Sequence of chain 1.B:
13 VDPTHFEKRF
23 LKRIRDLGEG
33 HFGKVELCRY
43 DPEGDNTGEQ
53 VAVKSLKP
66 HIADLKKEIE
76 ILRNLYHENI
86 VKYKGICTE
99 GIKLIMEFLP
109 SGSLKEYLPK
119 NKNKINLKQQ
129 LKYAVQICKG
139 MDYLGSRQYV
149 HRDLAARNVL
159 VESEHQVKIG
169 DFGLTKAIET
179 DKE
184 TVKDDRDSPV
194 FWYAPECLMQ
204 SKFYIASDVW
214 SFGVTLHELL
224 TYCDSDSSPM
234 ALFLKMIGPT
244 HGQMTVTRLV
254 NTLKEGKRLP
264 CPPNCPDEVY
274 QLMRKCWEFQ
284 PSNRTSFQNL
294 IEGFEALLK

This small molecule binds to this protein.
Small molecule (SMILES): N#CC[C@]1(n2cc(C(N)=O)c(NC(=O)C3CC3)n2)CCN(Cc2ccc(-c3ccccc3)cc2)C[C@H]1F

Binding-site contacts:
Ligand atom C1 contacts residue ARG155 of chain 1.B at 3.5 Å.
Ligand atom N1 contacts residue LEU158 of chain 1.B at 3.6 Å.
Ligand atom C2 contacts residue ARG155 of chain 1.B at 3.4 Å.
Ligand atom F1 contacts residue LEU29 of chain 1.B at 3.1 Å.
Ligand atom C10 contacts residue GLY110 of chain 1.B at 3.3 Å.
Ligand atom C26 contacts residue VAL37 of chain 1.B at 3.7 Å (hydrophobic).
Ligand atom C13 contacts residue ASP169 of chain 1.B at 3.6 Å.
Ligand atom C17 contacts residue LYS56 of chain 1.B at 3.7 Å.
Ligand atom C25 contacts residue LYS36 of chain 1.B at 3.7 Å.
Ligand atom C10 contacts residue PRO108 of chain 1.B at 3.4 Å (hydrophobic).
Ligand atom F1 contacts residue GLY30 of chain 1.B at 3.4 Å.
Ligand atom F1 contacts residue VAL37 of chain 1.B at 3.6 Å.
Ligand atom N3 contacts residue LEU158 of chain 1.B at 3.6 Å.
Ligand atom C9 contacts residue PHE106 of chain 1.B at 3.6 Å (hydrophobic).
Ligand atom N3 contacts residue GLU105 of chain 1.B at 3.0 Å (salt-bridge).
Ligand atom C23 contacts residue SER57 of chain 1.B at 3.7 Å.
Ligand atom C26 contacts residue GLU31 of chain 1.B at 3.7 Å.
Ligand atom O1 contacts residue PHE106 of chain 1.B at 3.4 Å.
Ligand atom C8 contacts residue GLY110 of chain 1.B at 3.6 Å.
Ligand atom N1 contacts residue GLY168 of chain 1.B at 3.2 Å.
Ligand atom C7 contacts residue LEU158 of chain 1.B at 3.6 Å (hydrophobic).
Ligand atom C22 contacts residue LEU58 of chain 1.B at 3.5 Å (hydrophobic).
Ligand atom C11 contacts residue ARG27 of chain 1.B at 3.7 Å.
Ligand atom C16 contacts residue ASP169 of chain 1.B at 3.8 Å.
Ligand atom O1 contacts residue LEU107 of chain 1.B at 2.9 Å (h-bond).
Ligand atom C1 contacts residue LEU158 of chain 1.B at 3.8 Å (hydrophobic).
Ligand atom C25 contacts residue GLY32 of chain 1.B at 3.8 Å.
Ligand atom C5 contacts residue LEU158 of chain 1.B at 3.7 Å (hydrophobic).
Ligand atom C24 contacts residue LYS56 of chain 1.B at 3.5 Å.
Ligand atom N3 contacts residue ALA54 of chain 1.B at 3.4 Å.
Ligand atom N1 contacts residue ASP169 of chain 1.B at 3.7 Å.
Ligand atom C25 contacts residue GLY35 of chain 1.B at 3.8 Å.
Ligand atom N1 contacts residue ASN156 of chain 1.B at 3.7 Å.
Ligand atom C6 contacts residue LEU158 of chain 1.B at 3.6 Å (hydrophobic).
Ligand atom C9 contacts residue LEU107 of chain 1.B at 3.4 Å (hydrophobic).
Ligand atom N4 contacts residue LEU107 of chain 1.B at 3.6 Å.
Ligand atom C11 contacts residue LEU29 of chain 1.B at 3.7 Å (hydrophobic).
Ligand atom C9 contacts residue GLY110 of chain 1.B at 3.5 Å.
Ligand atom N5 contacts residue LEU158 of chain 1.B at 3.8 Å.
Ligand atom C24 contacts residue LYS36 of chain 1.B at 3.8 Å.